The small molecule below binds the protein below.
Small molecule (SMILES): CSC[C@H]1O[C@@H](n2cnc3c(N)ncnc32)[C@H](O)[C@@H]1O

Sequence of chain 1.B:
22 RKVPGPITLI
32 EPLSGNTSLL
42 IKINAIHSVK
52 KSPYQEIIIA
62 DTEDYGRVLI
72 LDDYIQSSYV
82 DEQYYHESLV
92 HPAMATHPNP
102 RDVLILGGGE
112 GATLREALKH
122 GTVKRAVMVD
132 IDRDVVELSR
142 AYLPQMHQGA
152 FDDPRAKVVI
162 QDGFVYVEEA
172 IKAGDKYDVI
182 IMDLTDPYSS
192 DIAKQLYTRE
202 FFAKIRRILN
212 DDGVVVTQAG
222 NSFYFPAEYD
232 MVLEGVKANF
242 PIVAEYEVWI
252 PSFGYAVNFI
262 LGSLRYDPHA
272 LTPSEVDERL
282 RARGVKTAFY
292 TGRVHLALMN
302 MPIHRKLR

Binding-site contacts:
Ligand atom N1 contacts residue GLY164 of chain 1.B at 2.9 Å (h-bond).
Ligand atom N6 contacts residue LEU197 of chain 1.B at 3.4 Å.
Ligand atom N7 contacts residue ALA194 of chain 1.B at 3.5 Å.
Ligand atom CS contacts residue GLU111 of chain 1.B at 3.7 Å.
Ligand atom O4' contacts residue LEU185 of chain 1.B at 3.8 Å.
Ligand atom C6 contacts residue ASP163 of chain 1.B at 3.7 Å.
Ligand atom S5' contacts residue GLY109 of chain 1.B at 3.7 Å.
Ligand atom C8 contacts residue THR186 of chain 1.B at 3.4 Å.
Ligand atom C2 contacts residue ILE132 of chain 1.B at 3.3 Å (hydrophobic).
Ligand atom N1 contacts residue ASP163 of chain 1.B at 3.7 Å.
Ligand atom S5' contacts residue GLY110 of chain 1.B at 3.5 Å (h-bond).
Ligand atom C2 contacts residue GLY164 of chain 1.B at 3.6 Å.
Ligand atom N3 contacts residue ILE132 of chain 1.B at 3.2 Å (h-bond).
Ligand atom S5' contacts residue SPM1 of chain 1.M at 3.4 Å.
Ligand atom C3' contacts residue LEU72 of chain 1.B at 3.8 Å (hydrophobic).
Ligand atom C3' contacts residue ASP131 of chain 1.B at 3.5 Å.
Ligand atom O3' contacts residue ASP131 of chain 1.B at 2.5 Å (salt-bridge).
Ligand atom C4' contacts residue ASP131 of chain 1.B at 3.4 Å.
Ligand atom O3' contacts residue VAL136 of chain 1.B at 3.6 Å.
Ligand atom C1' contacts residue ASP131 of chain 1.B at 3.6 Å.
Ligand atom O2' contacts residue ASP131 of chain 1.B at 2.8 Å (salt-bridge).
Ligand atom N1 contacts residue ILE132 of chain 1.B at 3.8 Å.
Ligand atom C4 contacts residue LEU185 of chain 1.B at 3.7 Å (hydrophobic).
Ligand atom S5' contacts residue ASP184 of chain 1.B at 3.7 Å.
Ligand atom O2' contacts residue GLN56 of chain 1.B at 3.0 Å (h-bond).
Ligand atom C5' contacts residue SPM1 of chain 1.M at 3.6 Å.
Ligand atom CS contacts residue LEU72 of chain 1.B at 3.6 Å (hydrophobic).
Ligand atom O4' contacts residue GLY108 of chain 1.B at 3.6 Å.
Ligand atom CS contacts residue GLN77 of chain 1.B at 3.7 Å.
Ligand atom O2' contacts residue ILE132 of chain 1.B at 3.8 Å.
Ligand atom C5' contacts residue ASP184 of chain 1.B at 3.2 Å.
Ligand atom C4 contacts residue ILE132 of chain 1.B at 3.6 Å (hydrophobic).
Ligand atom N6 contacts residue ASP163 of chain 1.B at 2.9 Å (salt-bridge).
Ligand atom O2' contacts residue ASP133 of chain 1.B at 3.7 Å.
Ligand atom S5' contacts residue GLU111 of chain 1.B at 3.4 Å (salt-bridge).
Ligand atom C2' contacts residue ASP131 of chain 1.B at 3.6 Å.
Ligand atom N7 contacts residue ILE193 of chain 1.B at 3.5 Å (h-bond).
Ligand atom C2' contacts residue GLN56 of chain 1.B at 3.7 Å.
Ligand atom N6 contacts residue ILE193 of chain 1.B at 3.0 Å (h-bond).
Ligand atom C8 contacts residue ILE193 of chain 1.B at 3.5 Å (hydrophobic).